The protein below binds the small molecule below.
Small molecule (SMILES): CC(=O)N[C@H]1[C@H](O[C@H]2[C@H](O)[C@@H](NC(C)=O)CO[C@@H]2CO)O[C@H](CO)[C@@H](O[C@H]2O[C@H](CO)[C@@H](O)[C@H](O[C@H]3O[C@H](CO)[C@@H](O)[C@H](O)[C@@H]3O)[C@@H]2O)[C@@H]1O

Sequence of chain 1.C:
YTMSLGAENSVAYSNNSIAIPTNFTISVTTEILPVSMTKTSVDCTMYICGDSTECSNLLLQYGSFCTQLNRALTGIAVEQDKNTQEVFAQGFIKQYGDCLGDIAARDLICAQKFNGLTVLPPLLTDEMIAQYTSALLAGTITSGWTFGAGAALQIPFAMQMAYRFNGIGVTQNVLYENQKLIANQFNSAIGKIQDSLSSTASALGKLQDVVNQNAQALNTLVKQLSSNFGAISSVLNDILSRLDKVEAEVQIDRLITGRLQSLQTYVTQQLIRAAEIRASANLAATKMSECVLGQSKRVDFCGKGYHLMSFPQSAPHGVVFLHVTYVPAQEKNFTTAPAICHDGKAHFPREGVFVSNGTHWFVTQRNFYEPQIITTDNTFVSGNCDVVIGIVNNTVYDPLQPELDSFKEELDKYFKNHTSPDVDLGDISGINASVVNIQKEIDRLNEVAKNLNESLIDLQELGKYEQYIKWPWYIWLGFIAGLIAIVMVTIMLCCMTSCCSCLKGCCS

Binding-site contacts:
Ligand atom O4 contacts residue MAN1 of chain 1.AA at 4.3 Å.
Ligand atom O7 contacts residue HIS416 of chain 1.C at 3.5 Å.
Ligand atom C7 contacts residue HIS416 of chain 1.C at 3.8 Å.
Ligand atom C1 contacts residue ASN413 of chain 1.C at 1.4 Å.
Ligand atom C5 contacts residue ASN413 of chain 1.C at 3.6 Å.
Ligand atom C3 contacts residue ASN413 of chain 1.C at 3.9 Å.
Ligand atom C6 contacts residue HIS416 of chain 1.C at 4.5 Å.
Ligand atom C5 contacts residue HIS416 of chain 1.C at 4.0 Å.
Ligand atom O5 contacts residue PHE418 of chain 1.C at 3.9 Å.
Ligand atom N2 contacts residue ASN413 of chain 1.C at 2.5 Å (h-bond).
Ligand atom O6 contacts residue MAN1 of chain 1.AA at 4.5 Å.
Ligand atom O5 contacts residue HIS416 of chain 1.C at 3.9 Å.
Ligand atom C1 contacts residue HIS416 of chain 1.C at 4.1 Å.
Ligand atom C2 contacts residue ASN413 of chain 1.C at 2.6 Å.
Ligand atom C8 contacts residue HIS416 of chain 1.C at 3.7 Å.
Ligand atom C8 contacts residue ASN413 of chain 1.C at 3.4 Å.
Ligand atom N2 contacts residue THR415 of chain 1.C at 4.1 Å.
Ligand atom C4 contacts residue ASN413 of chain 1.C at 4.3 Å.
Ligand atom C5 contacts residue MAN1 of chain 1.AA at 4.0 Å.
Ligand atom C7 contacts residue ASN413 of chain 1.C at 3.1 Å.
Ligand atom O7 contacts residue ASN413 of chain 1.C at 4.0 Å.
Ligand atom O5 contacts residue ASN413 of chain 1.C at 2.3 Å (h-bond).